A protein and the small-molecule ligand that binds it are described below.
Small molecule (SMILES): Cc1cc(CCCCCCCOc2ccc(C3=NCCO3)cc2)on1

Sequence of chain 24.C:
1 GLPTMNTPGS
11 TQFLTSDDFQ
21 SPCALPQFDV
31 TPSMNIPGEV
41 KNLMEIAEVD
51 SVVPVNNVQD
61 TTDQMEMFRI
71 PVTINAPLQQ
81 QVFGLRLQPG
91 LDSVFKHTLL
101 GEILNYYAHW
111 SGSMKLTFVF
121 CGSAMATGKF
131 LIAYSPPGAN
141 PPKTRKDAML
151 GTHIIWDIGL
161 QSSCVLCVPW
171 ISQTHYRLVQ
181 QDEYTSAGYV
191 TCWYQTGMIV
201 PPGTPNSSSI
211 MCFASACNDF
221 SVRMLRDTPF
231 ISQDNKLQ

Sequence of chain 24.A:
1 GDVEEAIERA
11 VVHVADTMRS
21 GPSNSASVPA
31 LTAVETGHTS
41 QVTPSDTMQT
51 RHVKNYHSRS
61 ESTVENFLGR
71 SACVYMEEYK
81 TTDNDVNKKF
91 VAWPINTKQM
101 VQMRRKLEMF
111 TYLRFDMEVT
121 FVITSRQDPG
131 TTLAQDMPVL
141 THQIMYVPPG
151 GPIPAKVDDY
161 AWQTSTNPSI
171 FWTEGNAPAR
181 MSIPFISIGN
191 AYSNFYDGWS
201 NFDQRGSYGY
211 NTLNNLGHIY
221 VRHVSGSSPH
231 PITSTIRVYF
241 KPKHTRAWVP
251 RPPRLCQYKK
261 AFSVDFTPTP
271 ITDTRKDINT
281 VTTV

Binding-site contacts:
Ligand atom C4A contacts residue ALA24 of chain 24.C at 4.0 Å (hydrophobic).
Ligand atom C4A contacts residue MET181 of chain 24.A at 3.6 Å (hydrophobic).
Ligand atom C2A contacts residue TYR146 of chain 24.A at 3.7 Å (hydrophobic).
Ligand atom C4 contacts residue TYR192 of chain 24.A at 3.5 Å (hydrophobic).
Ligand atom C6B contacts residue TYR146 of chain 24.A at 3.8 Å (hydrophobic).
Ligand atom C2B contacts residue ILE219 of chain 24.A at 3.8 Å (hydrophobic).
Ligand atom C2C contacts residue LEU216 of chain 24.A at 3.7 Å (hydrophobic).
Ligand atom C5A contacts residue PRO168 of chain 24.A at 4.0 Å (hydrophobic).
Ligand atom C3C contacts residue TYR192 of chain 24.A at 4.0 Å (hydrophobic).
Ligand atom C5B contacts residue TYR146 of chain 24.A at 3.4 Å (hydrophobic).
Ligand atom O1B contacts residue ILE95 of chain 24.A at 3.6 Å.
Ligand atom C31 contacts residue ASN214 of chain 24.A at 3.3 Å.
Ligand atom C3 contacts residue W711 of chain 24.F at 3.2 Å.
Ligand atom C4B contacts residue TYR146 of chain 24.A at 3.7 Å (hydrophobic).
Ligand atom C6C contacts residue ILE186 of chain 24.A at 3.9 Å (hydrophobic).
Ligand atom N3A contacts residue TYR146 of chain 24.A at 4.0 Å.
Ligand atom C31 contacts residue LEU216 of chain 24.A at 3.4 Å (hydrophobic).
Ligand atom N2 contacts residue W711 of chain 24.F at 2.9 Å.
Ligand atom C5A contacts residue ILE170 of chain 24.A at 3.8 Å (hydrophobic).
Ligand atom C5A contacts residue ILE144 of chain 24.A at 3.7 Å (hydrophobic).
Ligand atom C1B contacts residue ILE183 of chain 24.A at 4.0 Å (hydrophobic).
Ligand atom C31 contacts residue W711 of chain 24.F at 3.0 Å.
Ligand atom C4C contacts residue MET117 of chain 24.A at 3.9 Å (hydrophobic).
Ligand atom C4A contacts residue ILE170 of chain 24.A at 3.9 Å (hydrophobic).
Ligand atom O1 contacts residue W711 of chain 24.F at 3.7 Å.
Ligand atom C3C contacts residue LEU216 of chain 24.A at 3.7 Å (hydrophobic).
Ligand atom C5B contacts residue ILE183 of chain 24.A at 3.7 Å (hydrophobic).
Ligand atom O1A contacts residue PHE121 of chain 24.A at 4.0 Å.
Ligand atom C3B contacts residue ILE219 of chain 24.A at 3.8 Å (hydrophobic).
Ligand atom C6B contacts residue ILE183 of chain 24.A at 3.6 Å (hydrophobic).
Ligand atom N3A contacts residue MET181 of chain 24.A at 3.3 Å.
Ligand atom C1C contacts residue PHE115 of chain 24.A at 3.9 Å (hydrophobic).
Ligand atom N3A contacts residue ALA24 of chain 24.C at 3.8 Å.
Ligand atom O1 contacts residue THR97 of chain 24.A at 3.4 Å (h-bond).
Ligand atom C4A contacts residue LEU14 of chain 25.C at 4.0 Å (hydrophobic).
Ligand atom N2 contacts residue THR97 of chain 24.A at 3.7 Å.
Ligand atom C2A contacts residue MET181 of chain 24.A at 3.7 Å (hydrophobic).
Ligand atom C1C contacts residue THR97 of chain 24.A at 3.9 Å.
Ligand atom C2C contacts residue THR97 of chain 24.A at 3.9 Å.
Ligand atom C4B contacts residue ILE183 of chain 24.A at 4.0 Å (hydrophobic).

Sequence of chain 25.C:
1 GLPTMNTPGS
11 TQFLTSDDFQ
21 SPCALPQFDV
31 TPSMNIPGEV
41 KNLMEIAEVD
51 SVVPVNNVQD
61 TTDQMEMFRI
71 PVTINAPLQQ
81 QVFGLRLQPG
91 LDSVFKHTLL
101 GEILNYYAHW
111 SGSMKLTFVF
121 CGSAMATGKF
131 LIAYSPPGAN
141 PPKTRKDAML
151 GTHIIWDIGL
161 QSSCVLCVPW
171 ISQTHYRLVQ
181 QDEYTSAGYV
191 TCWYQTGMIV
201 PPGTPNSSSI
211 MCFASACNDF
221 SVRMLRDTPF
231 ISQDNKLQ